Sequence of chain 1.B:
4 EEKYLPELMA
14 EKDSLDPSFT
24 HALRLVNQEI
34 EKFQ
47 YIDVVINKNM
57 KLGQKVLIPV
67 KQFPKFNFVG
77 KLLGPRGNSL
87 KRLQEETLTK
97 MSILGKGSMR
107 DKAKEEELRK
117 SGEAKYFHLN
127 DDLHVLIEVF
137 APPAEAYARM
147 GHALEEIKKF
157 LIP

Binding-site contacts:
Ligand atom O4 contacts residue LYS77 of chain 1.B at 3.6 Å.
Ligand atom OP2 contacts residue ARG106 of chain 1.B at 3.6 Å (salt-bridge).
Ligand atom C6 contacts residue GLY76 of chain 1.B at 3.4 Å.
Ligand atom N1 contacts residue GLY76 of chain 1.B at 3.5 Å (h-bond).
Ligand atom C2 contacts residue LEU86 of chain 1.B at 3.6 Å (hydrophobic).
Ligand atom O2' contacts residue GLY80 of chain 1.B at 2.7 Å (h-bond).
Ligand atom N1 contacts residue SER104 of chain 1.B at 3.5 Å (h-bond).
Ligand atom OP1 contacts residue ARG82 of chain 1.B at 2.8 Å (salt-bridge).
Ligand atom O2' contacts residue ARG106 of chain 1.B at 3.5 Å (salt-bridge).
Ligand atom O3' contacts residue GLY80 of chain 1.B at 3.2 Å (h-bond).
Ligand atom N3 contacts residue GLY76 of chain 1.B at 3.6 Å (h-bond).
Ligand atom O4' contacts residue GLY83 of chain 1.B at 3.3 Å.
Ligand atom C4 contacts residue LEU79 of chain 1.B at 3.5 Å (hydrophobic).
Ligand atom C2' contacts residue GLY80 of chain 1.B at 3.6 Å.
Ligand atom P contacts residue ARG106 of chain 1.B at 3.5 Å.
Ligand atom C5' contacts residue ARG82 of chain 1.B at 3.3 Å.
Ligand atom C5 contacts residue GLY76 of chain 1.B at 3.4 Å.
Ligand atom O2' contacts residue GLY76 of chain 1.B at 3.5 Å (h-bond).
Ligand atom OP1 contacts residue ARG106 of chain 1.B at 2.4 Å (salt-bridge).
Ligand atom C2 contacts residue ARG106 of chain 1.B at 3.4 Å.
Ligand atom N1 contacts residue ILE99 of chain 1.B at 3.4 Å (h-bond).
Ligand atom C8 contacts residue LEU79 of chain 1.B at 3.6 Å (hydrophobic).
Ligand atom C2 contacts residue MET97 of chain 1.B at 3.5 Å (hydrophobic).
Ligand atom N6 contacts residue VAL75 of chain 1.B at 3.2 Å.
Ligand atom N6 contacts residue ILE99 of chain 1.B at 3.5 Å (h-bond).
Ligand atom C8 contacts residue ARG106 of chain 1.B at 3.0 Å.
Ligand atom N7 contacts residue LYS71 of chain 1.B at 3.6 Å.
Ligand atom O4' contacts residue LEU79 of chain 1.B at 3.4 Å.
Ligand atom N9 contacts residue LEU79 of chain 1.B at 3.3 Å.
Ligand atom C2 contacts residue GLY76 of chain 1.B at 3.6 Å.
Ligand atom O2 contacts residue PRO81 of chain 1.B at 3.2 Å.
Ligand atom N6 contacts residue LYS71 of chain 1.B at 3.2 Å.
Ligand atom C2 contacts residue SER104 of chain 1.B at 3.1 Å.
Ligand atom N3 contacts residue LEU86 of chain 1.B at 3.3 Å.
Ligand atom C1' contacts residue LEU79 of chain 1.B at 3.6 Å (hydrophobic).
Ligand atom C4 contacts residue GLY76 of chain 1.B at 3.6 Å.
Ligand atom N7 contacts residue ARG106 of chain 1.B at 3.2 Å (salt-bridge).
Ligand atom C4' contacts residue ARG82 of chain 1.B at 3.6 Å.
Ligand atom N9 contacts residue ARG106 of chain 1.B at 3.5 Å (salt-bridge).
Ligand atom O2 contacts residue GLY80 of chain 1.B at 3.2 Å.

The protein below binds the small molecule below.
Small molecule (SMILES): Nc1ncnc2c1ncn2[C@@H]1O[C@H](CO[P](=O)(O)O[C@H]2[C@@H](O)[C@H](n3cnc4c(N)ncnc43)O[C@@H]2CO[P](=O)(O)O[C@H]2[C@@H](O)[C@H](n3cnc4c(N)ncnc43)O[C@@H]2CO[P](=O)(O)O[C@H]2[C@@H](O)[C@H](n3ccc(=O)[nH]c3=O)O[C@@H]2CO[P](=O)(O)O[C@H]2[C@@H](O)[C@H](n3ccc(=O)[nH]c3=O)O[C@@H]2CO[P](=O)(O)O[C@H]2[C@@H](O)[C@H](n3cnc4c(N)ncnc43)O[C@@H]2COP(=O)=O)[C@@H](O)[C@H]1O